Sequence of chain 1.A:
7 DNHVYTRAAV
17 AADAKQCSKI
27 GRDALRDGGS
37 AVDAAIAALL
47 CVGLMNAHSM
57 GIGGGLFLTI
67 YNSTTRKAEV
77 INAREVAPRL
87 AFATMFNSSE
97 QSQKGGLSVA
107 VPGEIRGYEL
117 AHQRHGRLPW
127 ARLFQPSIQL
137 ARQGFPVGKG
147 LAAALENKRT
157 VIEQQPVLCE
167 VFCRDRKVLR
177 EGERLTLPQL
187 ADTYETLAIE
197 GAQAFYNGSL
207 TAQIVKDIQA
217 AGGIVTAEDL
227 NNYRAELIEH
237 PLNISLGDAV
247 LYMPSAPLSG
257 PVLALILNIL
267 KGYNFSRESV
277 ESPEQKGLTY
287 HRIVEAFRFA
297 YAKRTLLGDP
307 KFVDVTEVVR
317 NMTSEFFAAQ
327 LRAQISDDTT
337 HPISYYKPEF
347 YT

Sequence of chain 1.B:
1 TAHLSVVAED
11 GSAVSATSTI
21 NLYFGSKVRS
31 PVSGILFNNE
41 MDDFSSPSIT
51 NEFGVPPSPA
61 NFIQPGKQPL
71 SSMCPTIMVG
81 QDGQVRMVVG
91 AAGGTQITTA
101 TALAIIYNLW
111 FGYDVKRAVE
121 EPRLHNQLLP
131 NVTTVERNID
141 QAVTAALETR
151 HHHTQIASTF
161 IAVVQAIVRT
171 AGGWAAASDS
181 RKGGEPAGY

A protein and the small-molecule ligand that binds it are described below.
Small molecule (SMILES): CC(=O)N[C@@H]1[C@@H](O)[C@H](O)[C@@H](CO)O[C@H]1O

Binding-site contacts:
Ligand atom N2 contacts residue ARG123 of chain 1.A at 4.4 Å.
Ligand atom O7 contacts residue SER12 of chain 1.B at 4.3 Å.
Ligand atom C8 contacts residue ASP10 of chain 1.B at 3.4 Å.
Ligand atom O7 contacts residue ASN68 of chain 1.A at 3.7 Å.
Ligand atom O3 contacts residue HIS121 of chain 1.A at 3.6 Å.
Ligand atom C1 contacts residue THR71 of chain 1.A at 4.4 Å.
Ligand atom C7 contacts residue ASN68 of chain 1.A at 3.6 Å.
Ligand atom C3 contacts residue ARG120 of chain 1.A at 4.1 Å.
Ligand atom N2 contacts residue ASN68 of chain 1.A at 3.1 Å (h-bond).
Ligand atom O5 contacts residue ASN68 of chain 1.A at 2.4 Å (h-bond).
Ligand atom O7 contacts residue HIS121 of chain 1.A at 3.0 Å (h-bond).
Ligand atom C1 contacts residue ASN68 of chain 1.A at 1.4 Å.
Ligand atom C5 contacts residue ASN68 of chain 1.A at 3.6 Å.
Ligand atom C4 contacts residue ARG120 of chain 1.A at 4.5 Å.
Ligand atom C2 contacts residue HIS121 of chain 1.A at 4.0 Å.
Ligand atom O6 contacts residue THR71 of chain 1.A at 3.7 Å.
Ligand atom C8 contacts residue SER36 of chain 1.A at 4.1 Å.
Ligand atom C1 contacts residue THR70 of chain 1.A at 4.4 Å.
Ligand atom O5 contacts residue THR71 of chain 1.A at 3.6 Å.
Ligand atom C7 contacts residue SER12 of chain 1.B at 4.0 Å.
Ligand atom C2 contacts residue ASN68 of chain 1.A at 2.4 Å.
Ligand atom C7 contacts residue ARG123 of chain 1.A at 4.2 Å.
Ligand atom C8 contacts residue SER12 of chain 1.B at 3.4 Å.
Ligand atom C3 contacts residue ASN68 of chain 1.A at 3.7 Å.
Ligand atom C7 contacts residue HIS121 of chain 1.A at 4.1 Å.
Ligand atom O3 contacts residue ARG120 of chain 1.A at 2.9 Å (salt-bridge).
Ligand atom C8 contacts residue ARG123 of chain 1.A at 3.3 Å.
Ligand atom C4 contacts residue ASN68 of chain 1.A at 4.1 Å.
Ligand atom C6 contacts residue THR71 of chain 1.A at 4.3 Å.